Sequence of chain 28.A:
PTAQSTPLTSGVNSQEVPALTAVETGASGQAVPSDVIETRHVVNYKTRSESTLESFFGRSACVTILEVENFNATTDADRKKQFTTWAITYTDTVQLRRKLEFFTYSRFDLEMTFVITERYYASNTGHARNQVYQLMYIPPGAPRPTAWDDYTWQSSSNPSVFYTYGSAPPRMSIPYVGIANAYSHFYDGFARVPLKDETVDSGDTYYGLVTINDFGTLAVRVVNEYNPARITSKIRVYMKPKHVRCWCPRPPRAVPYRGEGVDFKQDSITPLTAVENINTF

Binding-site contacts:
Ligand atom O10 contacts residue TYR250 of chain 28.A at 2.7 Å (h-bond).
Ligand atom O1A contacts residue PRO252 of chain 28.A at 3.3 Å.
Ligand atom C10 contacts residue TYR250 of chain 28.A at 3.5 Å (hydrophobic).
Ligand atom N5 contacts residue TYR250 of chain 28.A at 4.4 Å.
Ligand atom C6 contacts residue TYR145 of chain 29.A at 3.4 Å (hydrophobic).
Ligand atom O1B contacts residue ASN148 of chain 29.A at 4.3 Å.
Ligand atom C4 contacts residue TYR145 of chain 29.A at 3.6 Å (hydrophobic).
Ligand atom C11 contacts residue TYR250 of chain 28.A at 3.7 Å (hydrophobic).
Ligand atom C7 contacts residue TYR145 of chain 29.A at 3.8 Å (hydrophobic).
Ligand atom O8 contacts residue ALA146 of chain 29.A at 3.3 Å.
Ligand atom O4 contacts residue PRO252 of chain 28.A at 3.8 Å.
Ligand atom C8 contacts residue ALA146 of chain 29.A at 4.4 Å (hydrophobic).
Ligand atom C5 contacts residue TYR145 of chain 29.A at 3.3 Å (hydrophobic).
Ligand atom O1A contacts residue ALA146 of chain 29.A at 4.2 Å.
Ligand atom C1 contacts residue SER147 of chain 29.A at 3.6 Å.
Ligand atom C1 contacts residue PRO252 of chain 28.A at 4.1 Å (hydrophobic).
Ligand atom C10 contacts residue TYR145 of chain 29.A at 3.6 Å (hydrophobic).
Ligand atom O1B contacts residue SER147 of chain 29.A at 3.1 Å (h-bond).
Ligand atom N5 contacts residue TYR145 of chain 29.A at 2.6 Å (h-bond).
Ligand atom C4 contacts residue PRO252 of chain 28.A at 3.8 Å (hydrophobic).
Ligand atom O4 contacts residue TYR145 of chain 29.A at 4.2 Å.
Ligand atom O4 contacts residue ASN251 of chain 28.A at 4.2 Å.
Ligand atom C6 contacts residue ALA146 of chain 29.A at 4.2 Å (hydrophobic).
Ligand atom C11 contacts residue TYR145 of chain 29.A at 3.7 Å (hydrophobic).
Ligand atom C9 contacts residue TYR145 of chain 29.A at 4.2 Å (hydrophobic).
Ligand atom C11 contacts residue ARG143 of chain 29.A at 4.0 Å.
Ligand atom C3 contacts residue PRO252 of chain 28.A at 3.9 Å (hydrophobic).
Ligand atom O1A contacts residue SER147 of chain 29.A at 2.8 Å (h-bond).
Ligand atom O4 contacts residue TYR250 of chain 28.A at 3.4 Å.
Ligand atom O1B contacts residue ALA146 of chain 29.A at 3.2 Å.
Ligand atom C1 contacts residue ALA146 of chain 29.A at 3.9 Å (hydrophobic).

This small molecule binds to this protein.
Small molecule (SMILES): CC(=O)N[C@H]1[C@H]([C@H](O)[C@H](O)CO)O[C@@](O)(C(=O)O)C[C@@H]1O

Sequence of chain 29.A:
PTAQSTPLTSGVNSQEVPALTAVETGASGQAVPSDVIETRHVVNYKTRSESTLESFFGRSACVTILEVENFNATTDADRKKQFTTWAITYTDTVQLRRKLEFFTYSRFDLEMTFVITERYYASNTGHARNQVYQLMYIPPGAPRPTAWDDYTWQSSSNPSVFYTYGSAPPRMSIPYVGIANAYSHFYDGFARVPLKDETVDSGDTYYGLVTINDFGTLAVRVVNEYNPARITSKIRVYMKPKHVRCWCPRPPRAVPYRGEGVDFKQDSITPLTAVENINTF